Sequence of chain 1.B:
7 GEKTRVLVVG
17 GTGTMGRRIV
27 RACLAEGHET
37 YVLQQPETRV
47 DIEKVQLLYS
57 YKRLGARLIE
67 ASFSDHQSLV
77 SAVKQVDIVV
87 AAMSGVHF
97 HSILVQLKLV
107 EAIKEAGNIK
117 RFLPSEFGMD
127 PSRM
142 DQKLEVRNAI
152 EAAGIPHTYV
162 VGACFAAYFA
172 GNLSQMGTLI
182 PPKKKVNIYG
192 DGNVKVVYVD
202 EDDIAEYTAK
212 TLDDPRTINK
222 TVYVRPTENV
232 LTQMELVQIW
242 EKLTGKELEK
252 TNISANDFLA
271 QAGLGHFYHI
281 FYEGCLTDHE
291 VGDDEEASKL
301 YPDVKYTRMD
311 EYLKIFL

Sequence of chain 1.F:
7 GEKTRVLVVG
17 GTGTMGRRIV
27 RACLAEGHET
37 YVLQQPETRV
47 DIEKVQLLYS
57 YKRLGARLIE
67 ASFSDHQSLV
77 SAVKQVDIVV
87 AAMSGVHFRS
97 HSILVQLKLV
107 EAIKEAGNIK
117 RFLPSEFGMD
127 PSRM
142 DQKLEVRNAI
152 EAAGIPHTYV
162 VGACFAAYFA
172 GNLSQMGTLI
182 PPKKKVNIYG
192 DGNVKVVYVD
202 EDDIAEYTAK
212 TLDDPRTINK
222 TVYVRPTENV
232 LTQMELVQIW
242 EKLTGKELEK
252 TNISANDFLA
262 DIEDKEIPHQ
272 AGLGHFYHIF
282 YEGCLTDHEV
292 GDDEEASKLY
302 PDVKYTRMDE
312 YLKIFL

Binding-site contacts:
Ligand atom CAT contacts residue HIS276 of chain 1.F at 3.8 Å.
Ligand atom CAY contacts residue NDP1 of chain 1.R at 3.6 Å.
Ligand atom CAW contacts residue HIS276 of chain 1.F at 3.9 Å.
Ligand atom OAM contacts residue HIS276 of chain 1.F at 3.3 Å.
Ligand atom CAC contacts residue GLY178 of chain 1.F at 3.9 Å.
Ligand atom CAE contacts residue PHE277 of chain 1.F at 3.9 Å (hydrophobic).
Ligand atom CAA contacts residue ASN173 of chain 1.F at 3.3 Å.
Ligand atom CAP contacts residue NDP1 of chain 1.R at 3.3 Å.
Ligand atom CAS contacts residue GLY91 of chain 1.F at 3.9 Å.
Ligand atom CAA contacts residue GLN176 of chain 1.F at 3.6 Å.
Ligand atom CAC contacts residue PHE277 of chain 1.F at 3.9 Å (hydrophobic).
Ligand atom OAX contacts residue NDP1 of chain 1.R at 3.4 Å (h-bond).
Ligand atom CAL contacts residue PHE170 of chain 1.F at 3.6 Å (hydrophobic).
Ligand atom CAS contacts residue HIS276 of chain 1.F at 3.6 Å.
Ligand atom CAA contacts residue GLY178 of chain 1.F at 3.8 Å.
Ligand atom OAB contacts residue VAL46 of chain 1.B at 3.8 Å.
Ligand atom OAZ contacts residue MET125 of chain 1.F at 3.1 Å (h-bond).
Ligand atom CAW contacts residue NDP1 of chain 1.R at 3.6 Å.
Ligand atom OAX contacts residue MET125 of chain 1.F at 3.3 Å (h-bond).
Ligand atom OAQ contacts residue NDP1 of chain 1.R at 3.8 Å.
Ligand atom CAA contacts residue THR179 of chain 1.F at 3.5 Å.
Ligand atom OAM contacts residue PHE170 of chain 1.F at 3.8 Å.
Ligand atom CAD contacts residue PHE277 of chain 1.F at 3.7 Å (hydrophobic).
Ligand atom CAG contacts residue ALA272 of chain 1.F at 3.4 Å (hydrophobic).
Ligand atom OAB contacts residue GLY178 of chain 1.F at 2.9 Å (h-bond).
Ligand atom CAT contacts residue GLY91 of chain 1.F at 3.8 Å.
Ligand atom OAI contacts residue MET177 of chain 1.F at 3.7 Å.
Ligand atom OAB contacts residue MET177 of chain 1.F at 3.5 Å.
Ligand atom CAV contacts residue NDP1 of chain 1.R at 3.6 Å.
Ligand atom CAR contacts residue NDP1 of chain 1.R at 3.9 Å.
Ligand atom OAZ contacts residue GLY124 of chain 1.F at 3.4 Å.
Ligand atom OAI contacts residue GLY178 of chain 1.F at 3.0 Å (h-bond).
Ligand atom CAU contacts residue NDP1 of chain 1.R at 3.7 Å.
Ligand atom CAJ contacts residue TYR169 of chain 1.F at 3.8 Å (hydrophobic).
Ligand atom CAR contacts residue HIS276 of chain 1.F at 3.8 Å.
Ligand atom CAT contacts residue NDP1 of chain 1.R at 3.5 Å.
Ligand atom CAY contacts residue ILE280 of chain 1.F at 3.8 Å (hydrophobic).
Ligand atom CAN contacts residue PHE170 of chain 1.F at 3.9 Å (hydrophobic).
Ligand atom CAA contacts residue TYR169 of chain 1.F at 3.7 Å (hydrophobic).
Ligand atom OAX contacts residue GLY124 of chain 1.F at 3.6 Å.

This protein binds this small molecule.
Small molecule (SMILES): COc1cc(C[C@@H]2CO[C@@H](c3ccc(O)c(OC)c3)[C@@H]2CO)ccc1O